Sequence of chain 1.F:
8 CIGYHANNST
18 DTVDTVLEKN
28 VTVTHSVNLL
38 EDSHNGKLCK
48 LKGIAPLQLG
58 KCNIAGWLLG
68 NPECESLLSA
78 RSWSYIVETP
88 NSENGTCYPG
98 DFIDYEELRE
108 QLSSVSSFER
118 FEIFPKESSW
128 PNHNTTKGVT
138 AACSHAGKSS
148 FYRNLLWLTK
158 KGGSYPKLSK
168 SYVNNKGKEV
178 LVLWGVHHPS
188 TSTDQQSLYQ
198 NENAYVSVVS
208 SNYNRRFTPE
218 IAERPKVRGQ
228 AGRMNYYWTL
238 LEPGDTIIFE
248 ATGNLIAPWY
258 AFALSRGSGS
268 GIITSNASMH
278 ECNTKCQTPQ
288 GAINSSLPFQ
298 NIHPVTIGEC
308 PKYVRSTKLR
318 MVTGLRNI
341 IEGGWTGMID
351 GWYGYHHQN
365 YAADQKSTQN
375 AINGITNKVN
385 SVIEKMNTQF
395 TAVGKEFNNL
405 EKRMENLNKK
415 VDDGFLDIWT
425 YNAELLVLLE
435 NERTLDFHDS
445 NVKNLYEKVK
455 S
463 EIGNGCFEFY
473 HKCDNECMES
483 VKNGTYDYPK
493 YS

Binding-site contacts:
Ligand atom C7 contacts residue LYS134 of chain 1.F at 3.8 Å.
Ligand atom O5 contacts residue THR133 of chain 1.F at 2.7 Å (h-bond).
Ligand atom C7 contacts residue THR156 of chain 1.F at 4.3 Å.
Ligand atom O5 contacts residue ASN131 of chain 1.F at 2.3 Å (h-bond).
Ligand atom C4 contacts residue ASN131 of chain 1.F at 4.2 Å.
Ligand atom O6 contacts residue THR133 of chain 1.F at 3.4 Å (h-bond).
Ligand atom O7 contacts residue THR156 of chain 1.F at 3.2 Å (h-bond).
Ligand atom C6 contacts residue THR133 of chain 1.F at 3.2 Å.
Ligand atom C1 contacts residue THR133 of chain 1.F at 3.7 Å.
Ligand atom N2 contacts residue LYS134 of chain 1.F at 4.3 Å.
Ligand atom C2 contacts residue LYS134 of chain 1.F at 4.2 Å.
Ligand atom O6 contacts residue ASN131 of chain 1.F at 4.0 Å.
Ligand atom C7 contacts residue LYS157 of chain 1.F at 4.5 Å.
Ligand atom O7 contacts residue LYS134 of chain 1.F at 3.1 Å.
Ligand atom C4 contacts residue THR133 of chain 1.F at 4.1 Å.
Ligand atom O7 contacts residue THR133 of chain 1.F at 4.5 Å.
Ligand atom C2 contacts residue THR133 of chain 1.F at 4.3 Å.
Ligand atom C5 contacts residue THR133 of chain 1.F at 3.4 Å.
Ligand atom N2 contacts residue ASN131 of chain 1.F at 3.0 Å (h-bond).
Ligand atom C8 contacts residue LYS134 of chain 1.F at 4.4 Å.
Ligand atom O7 contacts residue ASN131 of chain 1.F at 2.5 Å (h-bond).
Ligand atom C8 contacts residue ASN131 of chain 1.F at 4.4 Å.
Ligand atom O7 contacts residue LYS157 of chain 1.F at 4.2 Å.
Ligand atom C3 contacts residue ASN131 of chain 1.F at 3.8 Å.
Ligand atom C7 contacts residue ASN131 of chain 1.F at 3.0 Å.
Ligand atom C1 contacts residue ASN131 of chain 1.F at 1.4 Å.
Ligand atom C5 contacts residue ASN131 of chain 1.F at 3.7 Å.
Ligand atom C2 contacts residue ASN131 of chain 1.F at 2.5 Å.

A small-molecule ligand and the protein it binds are described below.
Small molecule (SMILES): CC(=O)N[C@@H]1[C@@H](O)[C@H](O)[C@@H](CO)O[C@H]1O